This small molecule binds to this protein.
Small molecule (SMILES): CC/C(=C(/CC)c1ccc(O)cc1)c1ccc(O)cc1

Binding-site contacts:
Ligand atom CP3 contacts residue SER117 of chain 1.A at 3.5 Å.
Ligand atom CP2 contacts residue SER117 of chain 1.A at 3.5 Å.
Ligand atom C9 contacts residue ALA108 of chain 1.A at 4.0 Å (hydrophobic).
Ligand atom C6 contacts residue LEU17 of chain 1.A at 3.8 Å (hydrophobic).
Ligand atom C5 contacts residue LEU17 of chain 1.A at 3.2 Å (hydrophobic).
Ligand atom CP4 contacts residue LEU110 of chain 1.B at 3.9 Å (hydrophobic).
Ligand atom CP3 contacts residue LEU110 of chain 1.B at 3.9 Å (hydrophobic).
Ligand atom O3 contacts residue LYS15 of chain 1.A at 3.7 Å.
Ligand atom C3 contacts residue LYS15 of chain 1.A at 4.1 Å.
Ligand atom C6 contacts residue ALA108 of chain 1.B at 4.1 Å (hydrophobic).
Ligand atom CP9 contacts residue LEU17 of chain 1.B at 3.9 Å (hydrophobic).
Ligand atom CP5 contacts residue LEU110 of chain 1.B at 4.1 Å (hydrophobic).
Ligand atom C9 contacts residue LEU110 of chain 1.A at 3.8 Å (hydrophobic).
Ligand atom C7 contacts residue ALA108 of chain 1.B at 4.2 Å (hydrophobic).
Ligand atom CP9 contacts residue ALA108 of chain 1.B at 4.0 Å (hydrophobic).
Ligand atom OP3 contacts residue SER117 of chain 1.B at 2.8 Å (h-bond).
Ligand atom C1 contacts residue ALA108 of chain 1.A at 4.0 Å (hydrophobic).
Ligand atom O3 contacts residue LYS15 of chain 1.B at 3.2 Å.
Ligand atom OP3 contacts residue SER117 of chain 1.A at 2.6 Å (h-bond).
Ligand atom CP4 contacts residue LEU110 of chain 1.A at 3.8 Å (hydrophobic).
Ligand atom C8 contacts residue LEU17 of chain 1.A at 3.0 Å (hydrophobic).
Ligand atom C8 contacts residue THR119 of chain 1.B at 3.9 Å.
Ligand atom C4 contacts residue LYS15 of chain 1.B at 4.0 Å.
Ligand atom C9 contacts residue ALA109 of chain 1.A at 3.7 Å (hydrophobic).
Ligand atom CP4 contacts residue SER117 of chain 1.B at 3.3 Å.
Ligand atom CP9 contacts residue LEU110 of chain 1.B at 3.9 Å (hydrophobic).
Ligand atom C4 contacts residue LYS15 of chain 1.A at 4.1 Å.
Ligand atom CP9 contacts residue ALA109 of chain 1.B at 3.5 Å (hydrophobic).
Ligand atom CP3 contacts residue SER117 of chain 1.B at 3.5 Å.
Ligand atom C7 contacts residue LEU17 of chain 1.A at 3.9 Å (hydrophobic).
Ligand atom C5 contacts residue ALA108 of chain 1.B at 3.7 Å (hydrophobic).
Ligand atom C4 contacts residue LEU17 of chain 1.A at 4.0 Å (hydrophobic).
Ligand atom C2 contacts residue LYS15 of chain 1.B at 3.8 Å.
Ligand atom OP3 contacts residue LEU110 of chain 1.A at 4.1 Å.
Ligand atom C9 contacts residue LEU17 of chain 1.A at 3.6 Å (hydrophobic).
Ligand atom CP8 contacts residue LEU17 of chain 1.B at 3.5 Å (hydrophobic).
Ligand atom CP3 contacts residue LEU110 of chain 1.A at 3.9 Å (hydrophobic).
Ligand atom OP3 contacts residue LEU110 of chain 1.B at 4.0 Å.
Ligand atom C3 contacts residue LYS15 of chain 1.B at 3.4 Å.
Ligand atom CP2 contacts residue LEU110 of chain 1.B at 3.8 Å (hydrophobic).

Sequence of chain 1.A:
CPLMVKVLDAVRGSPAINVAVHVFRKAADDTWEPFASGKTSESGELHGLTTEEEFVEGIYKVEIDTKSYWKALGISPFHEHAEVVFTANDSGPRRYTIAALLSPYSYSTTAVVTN

Sequence of chain 1.B:
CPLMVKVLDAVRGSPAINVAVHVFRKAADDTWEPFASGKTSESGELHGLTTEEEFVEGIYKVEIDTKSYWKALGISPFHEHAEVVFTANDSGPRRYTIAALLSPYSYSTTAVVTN